Binding-site contacts:
Ligand atom OE2 contacts residue ASN25 of chain 56.E at 3.4 Å (h-bond).
Ligand atom N contacts residue VAL4 of chain 56.E at 4.1 Å.
Ligand atom CB contacts residue GLN3 of chain 56.E at 4.1 Å.
Ligand atom CB contacts residue VAL4 of chain 56.E at 4.3 Å (hydrophobic).
Ligand atom CG2 contacts residue ALA2 of chain 56.E at 3.9 Å (hydrophobic).
Ligand atom CB contacts residue ALA2 of chain 56.E at 3.5 Å (hydrophobic).
Ligand atom CA contacts residue VAL4 of chain 56.E at 4.0 Å (hydrophobic).
Ligand atom CA contacts residue VAL4 of chain 56.E at 3.0 Å (hydrophobic).
Ligand atom CG1 contacts residue GLN3 of chain 56.E at 3.1 Å.
Ligand atom C contacts residue GLN3 of chain 56.E at 4.3 Å.
Ligand atom CD1 contacts residue VAL4 of chain 56.E at 3.9 Å (hydrophobic).
Ligand atom O contacts residue SER5 of chain 56.E at 3.8 Å.
Ligand atom C contacts residue ALA2 of chain 56.E at 4.3 Å (hydrophobic).
Ligand atom C contacts residue VAL4 of chain 56.E at 3.4 Å (hydrophobic).
Ligand atom OE1 contacts residue SER5 of chain 56.E at 4.2 Å.
Ligand atom CG2 contacts residue MYR1 of chain 60.H at 3.7 Å.
Ligand atom CB contacts residue VAL4 of chain 56.E at 3.9 Å (hydrophobic).
Ligand atom OE2 contacts residue VAL4 of chain 56.E at 4.1 Å.
Ligand atom CA contacts residue ALA2 of chain 56.E at 3.9 Å (hydrophobic).
Ligand atom OE1 contacts residue VAL4 of chain 56.E at 3.6 Å (h-bond).
Ligand atom O contacts residue VAL4 of chain 56.E at 4.0 Å.
Ligand atom CA contacts residue ALA2 of chain 56.E at 3.0 Å (hydrophobic).
Ligand atom OG contacts residue GLN3 of chain 56.E at 3.0 Å (h-bond).
Ligand atom O contacts residue ALA2 of chain 56.E at 4.0 Å.
Ligand atom C contacts residue ALA2 of chain 56.E at 3.3 Å (hydrophobic).
Ligand atom O contacts residue VAL4 of chain 56.E at 3.0 Å (h-bond).
Ligand atom CB contacts residue GLN3 of chain 56.E at 3.8 Å.
Ligand atom OG contacts residue ALA2 of chain 56.E at 3.9 Å.
Ligand atom CG2 contacts residue VAL4 of chain 56.E at 3.8 Å (hydrophobic).
Ligand atom C contacts residue VAL4 of chain 56.E at 3.8 Å (hydrophobic).
Ligand atom CG contacts residue VAL4 of chain 56.E at 4.2 Å (hydrophobic).
Ligand atom O contacts residue GLN3 of chain 56.E at 3.4 Å (h-bond).
Ligand atom N contacts residue ALA2 of chain 56.E at 2.8 Å (h-bond).
Ligand atom O contacts residue SER6 of chain 56.E at 4.1 Å.
Ligand atom CB contacts residue MYR1 of chain 60.H at 4.3 Å.
Ligand atom CG2 contacts residue GLN3 of chain 56.E at 3.3 Å.
Ligand atom N contacts residue VAL4 of chain 56.E at 2.8 Å (h-bond).
Ligand atom CD contacts residue VAL4 of chain 56.E at 3.8 Å (hydrophobic).
Ligand atom N contacts residue ALA2 of chain 56.E at 4.3 Å.
Ligand atom CG2 contacts residue SER5 of chain 56.E at 3.1 Å.

Sequence of chain 56.E:
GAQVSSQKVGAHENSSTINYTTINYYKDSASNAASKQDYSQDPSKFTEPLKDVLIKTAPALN

This protein binds this small molecule.
Small molecule (SMILES): CC[C@H](C)[C@H](N)C(=O)N[C@@H](CO)C(=O)N[C@@H](CCC(=O)O)C(=O)N[C@H](C=O)C(C)C